A protein and the small-molecule ligand that binds it are described below.
Small molecule (SMILES): CC(=O)N[C@H]1[C@H](O[C@H]2[C@H](O)[C@@H](NC(C)=O)CO[C@@H]2CO)O[C@H](CO)[C@@H](O)[C@@H]1O

Binding-site contacts:
Ligand atom C1 contacts residue THR108 of chain 1.A at 4.3 Å.
Ligand atom C5 contacts residue THR236 of chain 1.A at 4.3 Å.
Ligand atom C2 contacts residue ASN234 of chain 1.A at 2.5 Å.
Ligand atom C8 contacts residue ASN234 of chain 1.A at 3.9 Å.
Ligand atom C5 contacts residue THR108 of chain 1.A at 4.1 Å.
Ligand atom C4 contacts residue ASN234 of chain 1.A at 4.2 Å.
Ligand atom C3 contacts residue ASN234 of chain 1.A at 3.8 Å.
Ligand atom O5 contacts residue THR108 of chain 1.A at 3.6 Å.
Ligand atom O6 contacts residue THR236 of chain 1.A at 4.3 Å.
Ligand atom N2 contacts residue ASN234 of chain 1.A at 2.9 Å (h-bond).
Ligand atom C5 contacts residue ASN234 of chain 1.A at 3.7 Å.
Ligand atom C1 contacts residue THR236 of chain 1.A at 4.0 Å.
Ligand atom O7 contacts residue ASN234 of chain 1.A at 3.3 Å (h-bond).
Ligand atom C1 contacts residue ASN234 of chain 1.A at 1.4 Å.
Ligand atom C7 contacts residue ASN234 of chain 1.A at 3.3 Å.
Ligand atom O5 contacts residue ASN234 of chain 1.A at 2.4 Å (h-bond).
Ligand atom O6 contacts residue THR108 of chain 1.A at 3.5 Å.
Ligand atom C6 contacts residue THR108 of chain 1.A at 3.7 Å.
Ligand atom O5 contacts residue THR236 of chain 1.A at 4.4 Å.

Sequence of chain 1.A:
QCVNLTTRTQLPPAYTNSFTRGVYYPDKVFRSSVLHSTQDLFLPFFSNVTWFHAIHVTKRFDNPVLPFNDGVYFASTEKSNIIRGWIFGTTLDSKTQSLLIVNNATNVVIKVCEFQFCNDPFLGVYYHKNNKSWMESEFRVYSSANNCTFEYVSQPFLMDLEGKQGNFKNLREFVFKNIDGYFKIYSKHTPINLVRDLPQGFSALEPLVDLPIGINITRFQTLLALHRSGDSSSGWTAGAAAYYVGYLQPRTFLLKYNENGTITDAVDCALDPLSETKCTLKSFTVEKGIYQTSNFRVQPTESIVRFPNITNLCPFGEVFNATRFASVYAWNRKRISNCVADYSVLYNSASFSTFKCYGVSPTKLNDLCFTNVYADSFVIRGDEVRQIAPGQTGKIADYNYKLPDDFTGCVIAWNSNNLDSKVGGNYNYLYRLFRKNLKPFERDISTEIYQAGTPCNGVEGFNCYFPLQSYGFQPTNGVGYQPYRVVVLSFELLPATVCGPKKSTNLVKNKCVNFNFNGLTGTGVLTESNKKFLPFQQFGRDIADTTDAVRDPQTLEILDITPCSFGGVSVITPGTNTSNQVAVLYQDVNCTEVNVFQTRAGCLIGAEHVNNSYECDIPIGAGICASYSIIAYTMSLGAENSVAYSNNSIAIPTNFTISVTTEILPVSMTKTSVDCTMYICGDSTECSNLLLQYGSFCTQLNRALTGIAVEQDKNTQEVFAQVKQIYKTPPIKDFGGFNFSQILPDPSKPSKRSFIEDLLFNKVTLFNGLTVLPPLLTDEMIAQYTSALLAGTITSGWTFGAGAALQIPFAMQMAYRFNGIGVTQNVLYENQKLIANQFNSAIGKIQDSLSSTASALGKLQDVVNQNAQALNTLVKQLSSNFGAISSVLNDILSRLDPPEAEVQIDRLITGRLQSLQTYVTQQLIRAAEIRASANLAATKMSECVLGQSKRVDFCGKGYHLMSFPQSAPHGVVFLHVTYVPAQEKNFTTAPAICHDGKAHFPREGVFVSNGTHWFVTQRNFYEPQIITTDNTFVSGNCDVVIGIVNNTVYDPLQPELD